Sequence of chain 6.S:
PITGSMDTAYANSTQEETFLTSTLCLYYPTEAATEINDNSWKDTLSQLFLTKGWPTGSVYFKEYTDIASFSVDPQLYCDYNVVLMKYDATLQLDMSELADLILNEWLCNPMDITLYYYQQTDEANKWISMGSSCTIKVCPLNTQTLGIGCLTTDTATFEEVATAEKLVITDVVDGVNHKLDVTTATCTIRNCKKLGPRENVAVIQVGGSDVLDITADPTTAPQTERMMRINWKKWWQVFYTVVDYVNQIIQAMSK

This small molecule binds to this protein.
Small molecule (SMILES): CC(=O)N[C@H]1[C@H](O[C@H]2[C@H](O)[C@@H](NC(C)=O)CO[C@@H]2CO)O[C@H](CO)[C@@H](O)[C@@H]1O

Binding-site contacts:
Ligand atom O6 contacts residue ASN19 of chain 6.S at 4.4 Å.
Ligand atom C6 contacts residue ASN19 of chain 6.S at 4.1 Å.
Ligand atom C2 contacts residue ASN19 of chain 6.S at 3.4 Å.
Ligand atom C5 contacts residue ASN19 of chain 6.S at 3.4 Å.
Ligand atom O5 contacts residue ASN19 of chain 6.S at 2.2 Å (h-bond).
Ligand atom C3 contacts residue ASN19 of chain 6.S at 4.4 Å.
Ligand atom N2 contacts residue ASN19 of chain 6.S at 4.1 Å.
Ligand atom C1 contacts residue ASN19 of chain 6.S at 1.9 Å.
Ligand atom C8 contacts residue TYR17 of chain 6.S at 4.2 Å (hydrophobic).